Binding-site contacts:
Ligand atom C18 contacts residue GLN256 of chain 2.A at 3.5 Å.
Ligand atom F27 contacts residue VAL297 of chain 2.A at 3.8 Å.
Ligand atom C20 contacts residue GLN256 of chain 2.A at 3.5 Å.
Ligand atom C22 contacts residue CYS300 of chain 2.A at 4.4 Å (hydrophobic).
Ligand atom C19 contacts residue GLN256 of chain 2.A at 3.1 Å.
Ligand atom C21 contacts residue GLN256 of chain 2.A at 3.9 Å.
Ligand atom C22 contacts residue GLN256 of chain 2.A at 3.7 Å.
Ligand atom C08 contacts residue ASN142 of chain 1.A at 3.1 Å.
Ligand atom O28 contacts residue ASN142 of chain 1.A at 2.5 Å (h-bond).
Ligand atom F25 contacts residue GLN256 of chain 2.A at 3.6 Å.
Ligand atom O28 contacts residue LEU141 of chain 1.A at 3.6 Å.
Ligand atom F25 contacts residue VAL297 of chain 2.A at 4.3 Å.
Ligand atom C20 contacts residue SER301 of chain 2.A at 4.2 Å.
Ligand atom C05 contacts residue ASN142 of chain 1.A at 4.3 Å.
Ligand atom F26 contacts residue VAL297 of chain 2.A at 3.2 Å.
Ligand atom C21 contacts residue SER301 of chain 2.A at 4.3 Å.
Ligand atom F27 contacts residue PRO252 of chain 2.A at 4.5 Å.
Ligand atom C14 contacts residue CYS300 of chain 2.A at 4.0 Å (hydrophobic).
Ligand atom F25 contacts residue PRO252 of chain 2.A at 3.4 Å.
Ligand atom C23 contacts residue CYS300 of chain 2.A at 4.3 Å (hydrophobic).
Ligand atom N07 contacts residue ASN142 of chain 1.A at 3.0 Å (h-bond).
Ligand atom O09 contacts residue LEU141 of chain 1.A at 3.8 Å.
Ligand atom C24 contacts residue VAL297 of chain 2.A at 4.1 Å (hydrophobic).
Ligand atom C23 contacts residue GLN256 of chain 2.A at 3.7 Å.
Ligand atom F26 contacts residue LEU253 of chain 2.A at 3.8 Å.
Ligand atom C22 contacts residue ILE213 of chain 2.A at 4.3 Å (hydrophobic).
Ligand atom O09 contacts residue ASN142 of chain 1.A at 4.4 Å.
Ligand atom C17 contacts residue GLN256 of chain 2.A at 3.9 Å.
Ligand atom F26 contacts residue SER301 of chain 2.A at 4.2 Å.
Ligand atom F25 contacts residue LEU253 of chain 2.A at 3.6 Å.
Ligand atom C14 contacts residue LEU141 of chain 1.A at 4.5 Å (hydrophobic).
Ligand atom C24 contacts residue LEU253 of chain 2.A at 4.3 Å (hydrophobic).
Ligand atom C15 contacts residue LEU141 of chain 1.A at 4.2 Å (hydrophobic).
Ligand atom C24 contacts residue GLN256 of chain 2.A at 4.4 Å.
Ligand atom C08 contacts residue LEU141 of chain 1.A at 4.2 Å (hydrophobic).
Ligand atom C16 contacts residue CYS300 of chain 2.A at 4.1 Å (hydrophobic).

Sequence of chain 2.A:
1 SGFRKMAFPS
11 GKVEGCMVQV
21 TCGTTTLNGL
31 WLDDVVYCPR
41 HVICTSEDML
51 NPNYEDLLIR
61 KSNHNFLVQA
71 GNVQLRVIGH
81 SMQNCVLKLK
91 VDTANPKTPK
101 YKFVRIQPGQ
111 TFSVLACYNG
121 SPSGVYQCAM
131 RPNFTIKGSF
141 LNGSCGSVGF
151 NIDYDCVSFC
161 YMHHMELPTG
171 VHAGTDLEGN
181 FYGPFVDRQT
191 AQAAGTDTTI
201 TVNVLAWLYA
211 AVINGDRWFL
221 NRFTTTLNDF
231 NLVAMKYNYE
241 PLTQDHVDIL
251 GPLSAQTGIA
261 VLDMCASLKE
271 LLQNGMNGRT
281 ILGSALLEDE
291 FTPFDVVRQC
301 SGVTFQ

This small molecule binds to this protein.
Small molecule (SMILES): O=C1Nc2ccccc2C2(CCN(CCc3ccc(C(F)(F)F)cc3)CC2)O1

Sequence of chain 1.A:
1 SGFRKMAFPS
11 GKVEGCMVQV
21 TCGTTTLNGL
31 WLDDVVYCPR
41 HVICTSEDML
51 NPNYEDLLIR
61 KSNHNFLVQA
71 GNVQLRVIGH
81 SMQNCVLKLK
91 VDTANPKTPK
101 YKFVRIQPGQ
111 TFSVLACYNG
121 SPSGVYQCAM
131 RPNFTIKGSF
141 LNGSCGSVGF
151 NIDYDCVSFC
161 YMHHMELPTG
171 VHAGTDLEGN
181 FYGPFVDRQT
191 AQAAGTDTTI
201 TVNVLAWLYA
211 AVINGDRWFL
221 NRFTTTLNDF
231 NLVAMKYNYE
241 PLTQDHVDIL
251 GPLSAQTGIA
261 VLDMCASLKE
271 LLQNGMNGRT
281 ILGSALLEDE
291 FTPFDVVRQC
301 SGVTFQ